The protein below binds the small molecule below.
Small molecule (SMILES): CC(=O)N[C@@H]1[C@@H](O)[C@H](O)[C@@H](CO)O[C@H]1O

Sequence of chain 1.A:
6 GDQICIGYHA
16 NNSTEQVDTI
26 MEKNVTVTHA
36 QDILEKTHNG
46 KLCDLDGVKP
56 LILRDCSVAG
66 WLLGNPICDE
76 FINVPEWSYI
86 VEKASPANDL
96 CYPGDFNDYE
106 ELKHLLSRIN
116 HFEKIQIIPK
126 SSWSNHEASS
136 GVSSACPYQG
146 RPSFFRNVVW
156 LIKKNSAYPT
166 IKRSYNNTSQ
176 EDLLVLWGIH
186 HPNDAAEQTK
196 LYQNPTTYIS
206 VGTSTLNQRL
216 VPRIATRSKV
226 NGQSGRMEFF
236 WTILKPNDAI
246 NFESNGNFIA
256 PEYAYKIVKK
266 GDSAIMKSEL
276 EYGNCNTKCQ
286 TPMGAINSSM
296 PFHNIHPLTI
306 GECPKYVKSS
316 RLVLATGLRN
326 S

Binding-site contacts:
Ligand atom C8 contacts residue LYS28 of chain 1.A at 3.8 Å.
Ligand atom C4 contacts residue ASN29 of chain 1.A at 4.1 Å.
Ligand atom C5 contacts residue ASN29 of chain 1.A at 3.5 Å.
Ligand atom C3 contacts residue ASN29 of chain 1.A at 3.8 Å.
Ligand atom C7 contacts residue ASN29 of chain 1.A at 3.5 Å.
Ligand atom C7 contacts residue LYS28 of chain 1.A at 4.5 Å.
Ligand atom O7 contacts residue ASN29 of chain 1.A at 3.6 Å (h-bond).
Ligand atom N2 contacts residue ASN29 of chain 1.A at 3.0 Å (h-bond).
Ligand atom C1 contacts residue ASN29 of chain 1.A at 1.5 Å.
Ligand atom C2 contacts residue ASN29 of chain 1.A at 2.4 Å.
Ligand atom O5 contacts residue GLN21 of chain 1.A at 4.2 Å.
Ligand atom N2 contacts residue LYS28 of chain 1.A at 4.5 Å.
Ligand atom O5 contacts residue ASN29 of chain 1.A at 2.2 Å (h-bond).